Sequence of chain 1.A:
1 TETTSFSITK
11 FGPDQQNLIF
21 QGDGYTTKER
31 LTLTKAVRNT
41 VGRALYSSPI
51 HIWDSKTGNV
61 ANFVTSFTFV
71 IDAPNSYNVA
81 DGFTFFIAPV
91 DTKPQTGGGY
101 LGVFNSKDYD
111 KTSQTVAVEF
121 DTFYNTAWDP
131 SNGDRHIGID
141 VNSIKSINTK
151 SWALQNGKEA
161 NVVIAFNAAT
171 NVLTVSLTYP

Binding-site contacts:
Ligand atom CA contacts residue THR96 of chain 1.A at 4.0 Å.
Ligand atom N contacts residue MDP1 of chain 1.O at 3.8 Å.
Ligand atom O contacts residue MDP1 of chain 1.O at 2.8 Å.
Ligand atom CB contacts residue MDP1 of chain 1.O at 3.7 Å.
Ligand atom CB contacts residue GLY98 of chain 1.A at 3.9 Å.
Ligand atom C contacts residue THR96 of chain 1.A at 4.4 Å.
Ligand atom CD contacts residue MDP1 of chain 1.O at 4.5 Å.
Ligand atom CA contacts residue GLY98 of chain 1.A at 4.4 Å.
Ligand atom N contacts residue GLY98 of chain 1.A at 4.0 Å.
Ligand atom N contacts residue THR96 of chain 1.A at 4.2 Å.
Ligand atom CB contacts residue GLY97 of chain 1.A at 3.7 Å.
Ligand atom CA contacts residue MDP1 of chain 1.O at 2.4 Å.
Ligand atom C contacts residue MDP1 of chain 1.O at 2.9 Å.
Ligand atom N contacts residue MDP1 of chain 1.O at 1.3 Å.
Ligand atom N contacts residue GLY99 of chain 1.A at 4.4 Å.
Ligand atom CA contacts residue GLY97 of chain 1.A at 3.6 Å.
Ligand atom N contacts residue GLY97 of chain 1.A at 3.6 Å.

This small molecule binds to this protein.
Small molecule (SMILES): C[C@@H](N)C(=O)N[C@H](CCC(=O)O)C(N)=O